Sequence of chain 1.B:
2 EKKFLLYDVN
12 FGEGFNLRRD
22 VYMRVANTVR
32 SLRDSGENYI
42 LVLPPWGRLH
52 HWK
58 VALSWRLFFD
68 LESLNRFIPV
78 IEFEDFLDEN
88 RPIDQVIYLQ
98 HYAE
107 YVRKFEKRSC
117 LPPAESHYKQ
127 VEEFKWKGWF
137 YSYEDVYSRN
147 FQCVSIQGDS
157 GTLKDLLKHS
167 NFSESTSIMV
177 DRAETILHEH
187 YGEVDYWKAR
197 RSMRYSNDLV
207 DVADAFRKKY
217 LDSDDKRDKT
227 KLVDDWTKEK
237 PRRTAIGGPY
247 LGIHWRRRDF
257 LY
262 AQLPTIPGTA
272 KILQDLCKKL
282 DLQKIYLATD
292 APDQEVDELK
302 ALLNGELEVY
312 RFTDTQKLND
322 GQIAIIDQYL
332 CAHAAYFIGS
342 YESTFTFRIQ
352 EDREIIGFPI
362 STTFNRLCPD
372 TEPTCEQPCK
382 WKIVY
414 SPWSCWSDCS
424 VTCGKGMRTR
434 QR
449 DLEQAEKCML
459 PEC

This protein binds this small molecule.
Small molecule (SMILES): CC(=O)N[C@@H]1[C@@H](O)[C@H](O)[C@@H](CO)O[C@H]1O

Binding-site contacts:
Ligand atom O5 contacts residue ASN167 of chain 1.B at 2.3 Å (h-bond).
Ligand atom O7 contacts residue EDO1 of chain 1.T at 3.5 Å (h-bond).
Ligand atom C7 contacts residue GLN148 of chain 1.B at 3.8 Å.
Ligand atom C7 contacts residue ASN167 of chain 1.B at 3.1 Å.
Ligand atom C7 contacts residue LYS113 of chain 1.B at 3.8 Å.
Ligand atom C3 contacts residue ASN167 of chain 1.B at 3.7 Å.
Ligand atom C7 contacts residue PHE168 of chain 1.B at 4.4 Å (hydrophobic).
Ligand atom C2 contacts residue LYS113 of chain 1.B at 4.0 Å.
Ligand atom O7 contacts residue LYS113 of chain 1.B at 3.8 Å.
Ligand atom C8 contacts residue LEU162 of chain 1.B at 3.8 Å (hydrophobic).
Ligand atom C2 contacts residue HIS165 of chain 1.B at 4.0 Å.
Ligand atom C5 contacts residue ASN167 of chain 1.B at 3.6 Å.
Ligand atom N2 contacts residue HIS165 of chain 1.B at 3.2 Å (h-bond).
Ligand atom N2 contacts residue ASN167 of chain 1.B at 2.9 Å (h-bond).
Ligand atom C8 contacts residue GLN148 of chain 1.B at 4.3 Å.
Ligand atom O7 contacts residue ASN167 of chain 1.B at 2.7 Å (h-bond).
Ligand atom C8 contacts residue HIS165 of chain 1.B at 3.6 Å.
Ligand atom C8 contacts residue PHE111 of chain 1.B at 4.1 Å (hydrophobic).
Ligand atom C1 contacts residue EDO1 of chain 1.T at 3.7 Å.
Ligand atom C5 contacts residue EDO1 of chain 1.T at 3.7 Å.
Ligand atom C1 contacts residue ASN167 of chain 1.B at 1.4 Å.
Ligand atom C2 contacts residue EDO1 of chain 1.T at 3.9 Å.
Ligand atom C8 contacts residue PHE168 of chain 1.B at 4.4 Å (hydrophobic).
Ligand atom C4 contacts residue ASN167 of chain 1.B at 4.2 Å.
Ligand atom O5 contacts residue EDO1 of chain 1.T at 2.9 Å (h-bond).
Ligand atom C3 contacts residue LYS113 of chain 1.B at 4.3 Å.
Ligand atom C7 contacts residue HIS165 of chain 1.B at 3.7 Å.
Ligand atom C2 contacts residue ASN167 of chain 1.B at 2.4 Å.
Ligand atom C6 contacts residue EDO1 of chain 1.T at 3.7 Å.
Ligand atom C8 contacts residue ASN167 of chain 1.B at 4.4 Å.
Ligand atom N2 contacts residue LYS113 of chain 1.B at 4.0 Å.
Ligand atom C1 contacts residue HIS165 of chain 1.B at 3.5 Å.
Ligand atom O3 contacts residue LYS113 of chain 1.B at 3.5 Å.
Ligand atom C8 contacts residue LYS113 of chain 1.B at 4.2 Å.
Ligand atom O6 contacts residue EDO1 of chain 1.T at 3.0 Å (h-bond).
Ligand atom C4 contacts residue EDO1 of chain 1.T at 3.9 Å.
Ligand atom O7 contacts residue GLN148 of chain 1.B at 2.9 Å (h-bond).
Ligand atom O7 contacts residue HIS165 of chain 1.B at 4.3 Å.
Ligand atom O7 contacts residue PHE168 of chain 1.B at 3.7 Å.